Binding-site contacts:
Ligand atom C79 contacts residue ASP36 of chain 1.A at 3.7 Å.
Ligand atom C15 contacts residue ASP5 of chain 1.B at 3.6 Å.
Ligand atom C32 contacts residue TYR40 of chain 1.A at 3.7 Å (hydrophobic).
Ligand atom C13 contacts residue ASP5 of chain 1.B at 3.6 Å.
Ligand atom C62 contacts residue TYR40 of chain 1.A at 3.8 Å (hydrophobic).
Ligand atom C77 contacts residue LYS43 of chain 1.A at 3.8 Å.
Ligand atom C41 contacts residue GLU6 of chain 1.B at 3.9 Å.
Ligand atom C47 contacts residue LEU37 of chain 1.A at 3.9 Å (hydrophobic).
Ligand atom O56 contacts residue TYR40 of chain 1.A at 3.8 Å.
Ligand atom C47 contacts residue TYR40 of chain 1.A at 3.5 Å (hydrophobic).
Ligand atom C17 contacts residue ASP5 of chain 1.B at 3.8 Å.
Ligand atom C45 contacts residue LYS38 of chain 3.A at 3.6 Å.
Ligand atom C77 contacts residue GLN44 of chain 1.A at 3.8 Å.
Ligand atom C1 contacts residue LYS43 of chain 3.A at 3.8 Å.
Ligand atom C41 contacts residue ASP5 of chain 1.B at 3.4 Å.
Ligand atom N61 contacts residue TYR40 of chain 1.A at 3.5 Å.
Ligand atom C34 contacts residue PG41 of chain 1.D at 3.5 Å.
Ligand atom O56 contacts residue PG41 of chain 1.D at 3.8 Å.
Ligand atom C46 contacts residue ASP42 of chain 3.A at 3.4 Å.
Ligand atom O6 contacts residue LYS43 of chain 3.A at 3.4 Å.
Ligand atom C4 contacts residue PG41 of chain 1.D at 3.6 Å.
Ligand atom C35 contacts residue PG41 of chain 1.D at 3.3 Å.
Ligand atom C24 contacts residue PG41 of chain 1.D at 3.7 Å.
Ligand atom N16 contacts residue ASP5 of chain 1.B at 2.9 Å (salt-bridge).
Ligand atom C2 contacts residue SER4 of chain 1.B at 3.4 Å.
Ligand atom C46 contacts residue TYR40 of chain 1.A at 3.3 Å (hydrophobic).
Ligand atom C46 contacts residue LYS38 of chain 3.A at 3.7 Å.
Ligand atom C60 contacts residue GLN44 of chain 1.A at 3.9 Å.
Ligand atom C45 contacts residue TYR40 of chain 1.A at 3.8 Å (hydrophobic).
Ligand atom O56 contacts residue ASP42 of chain 3.A at 2.6 Å (salt-bridge).
Ligand atom C66 contacts residue GLN44 of chain 1.A at 3.3 Å.
Ligand atom C13 contacts residue SER4 of chain 1.B at 3.7 Å.
Ligand atom C4 contacts residue ASP42 of chain 3.A at 3.6 Å.
Ligand atom C58 contacts residue PHE7 of chain 1.B at 3.7 Å (hydrophobic).
Ligand atom N23 contacts residue PG41 of chain 1.D at 3.6 Å.
Ligand atom O56 contacts residue ASP5 of chain 1.B at 3.7 Å.
Ligand atom O56 contacts residue LYS38 of chain 3.A at 3.7 Å.
Ligand atom C69 contacts residue TYR40 of chain 1.A at 3.8 Å (hydrophobic).
Ligand atom C45 contacts residue ASP42 of chain 3.A at 3.4 Å.
Ligand atom C67 contacts residue GLN44 of chain 1.A at 3.7 Å.

Sequence of chain 3.A:
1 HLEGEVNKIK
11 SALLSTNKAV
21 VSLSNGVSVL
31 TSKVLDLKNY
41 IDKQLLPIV

Sequence of chain 1.A:
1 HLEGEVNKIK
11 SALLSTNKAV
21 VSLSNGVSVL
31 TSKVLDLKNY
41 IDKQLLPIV

Sequence of chain 1.B:
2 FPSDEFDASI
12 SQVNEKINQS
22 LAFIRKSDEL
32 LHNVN

The protein below binds the small molecule below.
Small molecule (SMILES): Cc1ccc(CCCO)c(NCc2ccc3nc(NCCCN4CCOCC4)n(Cc4nc(C)ccc4O)c3c2)c1